Sequence of chain 1.B:
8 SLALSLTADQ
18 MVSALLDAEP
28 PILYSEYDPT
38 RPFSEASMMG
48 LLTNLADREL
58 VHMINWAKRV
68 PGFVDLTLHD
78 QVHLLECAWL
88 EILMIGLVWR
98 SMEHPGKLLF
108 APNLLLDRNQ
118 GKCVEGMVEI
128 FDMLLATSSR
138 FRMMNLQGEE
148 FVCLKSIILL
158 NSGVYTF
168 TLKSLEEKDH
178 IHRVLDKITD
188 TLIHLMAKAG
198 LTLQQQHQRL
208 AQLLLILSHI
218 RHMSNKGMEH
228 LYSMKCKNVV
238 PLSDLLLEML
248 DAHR

The protein below binds the small molecule below.
Small molecule (SMILES): CC[C@H](C)[C@H](NC(=O)[C@@H](N)CCCCN)C(=O)N[C@@H](CC(C)C)C(=O)N[C@@H](Cc1cnc[nH]1)C(=O)N[C@@H](CCCN=C(N)N)C(=O)N[C@@H](CC(C)C)C(=O)N[C@@H](CC(C)C)C(=O)N[C@@H](CCC(N)=O)C(=O)N[C@H](C=O)CC(=O)O

Binding-site contacts:
Ligand atom CB contacts residue LEU75 of chain 1.B at 3.9 Å (hydrophobic).
Ligand atom CD1 contacts residue ILE61 of chain 1.B at 3.6 Å (hydrophobic).
Ligand atom CA contacts residue GLU245 of chain 1.B at 3.6 Å.
Ligand atom CD2 contacts residue VAL79 of chain 1.B at 3.5 Å (hydrophobic).
Ligand atom CE contacts residue GLU83 of chain 1.B at 3.7 Å.
Ligand atom O contacts residue LEU75 of chain 1.B at 4.0 Å.
Ligand atom CD2 contacts residue VAL79 of chain 1.B at 4.0 Å (hydrophobic).
Ligand atom CD1 contacts residue LEU82 of chain 1.B at 3.7 Å (hydrophobic).
Ligand atom C contacts residue LYS65 of chain 1.B at 3.5 Å.
Ligand atom CB contacts residue VAL79 of chain 1.B at 3.9 Å (hydrophobic).
Ligand atom CD2 contacts residue GLN78 of chain 1.B at 3.6 Å.
Ligand atom CG2 contacts residue LEU242 of chain 1.B at 3.9 Å (hydrophobic).
Ligand atom CB contacts residue GLU245 of chain 1.B at 3.5 Å.
Ligand atom C contacts residue LEU75 of chain 1.B at 4.2 Å (hydrophobic).
Ligand atom CD2 contacts residue ILE61 of chain 1.B at 3.8 Å (hydrophobic).
Ligand atom O contacts residue LYS65 of chain 1.B at 3.8 Å.
Ligand atom CB contacts residue LEU242 of chain 1.B at 3.9 Å (hydrophobic).
Ligand atom NZ contacts residue GLU83 of chain 1.B at 2.8 Å (salt-bridge).
Ligand atom CD1 contacts residue ASP241 of chain 1.B at 3.6 Å.
Ligand atom CD1 contacts residue LEU242 of chain 1.B at 3.6 Å (hydrophobic).
Ligand atom CA contacts residue VAL79 of chain 1.B at 3.8 Å (hydrophobic).
Ligand atom NE2 contacts residue LEU75 of chain 1.B at 3.6 Å.
Ligand atom N contacts residue LEU242 of chain 1.B at 4.0 Å.
Ligand atom CD2 contacts residue LEU75 of chain 1.B at 3.8 Å (hydrophobic).
Ligand atom CD1 contacts residue GLN78 of chain 1.B at 3.8 Å.
Ligand atom CA contacts residue GLU245 of chain 1.B at 3.7 Å.
Ligand atom CD2 contacts residue GLU83 of chain 1.B at 3.6 Å.
Ligand atom N contacts residue VAL79 of chain 1.B at 4.0 Å.
Ligand atom CB contacts residue ILE61 of chain 1.B at 4.1 Å (hydrophobic).
Ligand atom CG1 contacts residue GLU245 of chain 1.B at 3.4 Å.
Ligand atom CD1 contacts residue GLU245 of chain 1.B at 3.9 Å.
Ligand atom CD2 contacts residue LEU82 of chain 1.B at 4.0 Å (hydrophobic).
Ligand atom N contacts residue GLU245 of chain 1.B at 2.8 Å (salt-bridge).
Ligand atom CD1 contacts residue VAL79 of chain 1.B at 3.7 Å (hydrophobic).
Ligand atom C contacts residue GLU245 of chain 1.B at 3.7 Å.
Ligand atom CD2 contacts residue LYS65 of chain 1.B at 3.8 Å.
Ligand atom CB contacts residue GLU245 of chain 1.B at 3.8 Å.
Ligand atom CD contacts residue GLU83 of chain 1.B at 3.6 Å.
Ligand atom CD2 contacts residue MET246 of chain 1.B at 3.7 Å (hydrophobic).
Ligand atom CG contacts residue ILE61 of chain 1.B at 4.1 Å (hydrophobic).